Binding-site contacts:
Ligand atom C6 contacts residue SER208 of chain 1.A at 4.0 Å.
Ligand atom C2 contacts residue ASN205 of chain 1.A at 2.4 Å.
Ligand atom O6 contacts residue SER208 of chain 1.A at 2.9 Å.
Ligand atom C8 contacts residue VAL215 of chain 1.A at 3.9 Å (hydrophobic).
Ligand atom C1 contacts residue SER208 of chain 1.A at 3.5 Å.
Ligand atom C4 contacts residue ASN205 of chain 1.A at 4.2 Å.
Ligand atom O5 contacts residue SER208 of chain 1.A at 3.0 Å (h-bond).
Ligand atom C5 contacts residue ASN205 of chain 1.A at 3.6 Å.
Ligand atom C6 contacts residue LEU210 of chain 1.A at 4.5 Å (hydrophobic).
Ligand atom C7 contacts residue ALA214 of chain 1.A at 4.2 Å (hydrophobic).
Ligand atom C7 contacts residue ASN205 of chain 1.A at 3.4 Å.
Ligand atom O5 contacts residue LEU212 of chain 1.A at 4.0 Å.
Ligand atom O6 contacts residue LEU212 of chain 1.A at 4.2 Å.
Ligand atom O6 contacts residue LEU210 of chain 1.A at 3.3 Å.
Ligand atom C8 contacts residue ALA214 of chain 1.A at 4.0 Å (hydrophobic).
Ligand atom O5 contacts residue ASN205 of chain 1.A at 2.3 Å (h-bond).
Ligand atom C8 contacts residue GLN217 of chain 1.A at 3.8 Å.
Ligand atom N2 contacts residue GLN217 of chain 1.A at 4.0 Å.
Ligand atom C7 contacts residue GLN217 of chain 1.A at 3.5 Å.
Ligand atom C2 contacts residue GLN217 of chain 1.A at 4.5 Å.
Ligand atom O7 contacts residue ASN205 of chain 1.A at 3.5 Å (h-bond).
Ligand atom C3 contacts residue GLN217 of chain 1.A at 4.3 Å.
Ligand atom O3 contacts residue GLN217 of chain 1.A at 3.1 Å (h-bond).
Ligand atom N2 contacts residue ASN205 of chain 1.A at 2.9 Å (h-bond).
Ligand atom C1 contacts residue ASN205 of chain 1.A at 1.4 Å.
Ligand atom C5 contacts residue SER208 of chain 1.A at 3.8 Å.
Ligand atom O7 contacts residue VAL215 of chain 1.A at 2.9 Å (h-bond).
Ligand atom O7 contacts residue ALA214 of chain 1.A at 3.5 Å.
Ligand atom C3 contacts residue ASN205 of chain 1.A at 3.8 Å.
Ligand atom O7 contacts residue GLN217 of chain 1.A at 3.4 Å (h-bond).
Ligand atom C7 contacts residue VAL215 of chain 1.A at 4.0 Å (hydrophobic).

Sequence of chain 1.A:
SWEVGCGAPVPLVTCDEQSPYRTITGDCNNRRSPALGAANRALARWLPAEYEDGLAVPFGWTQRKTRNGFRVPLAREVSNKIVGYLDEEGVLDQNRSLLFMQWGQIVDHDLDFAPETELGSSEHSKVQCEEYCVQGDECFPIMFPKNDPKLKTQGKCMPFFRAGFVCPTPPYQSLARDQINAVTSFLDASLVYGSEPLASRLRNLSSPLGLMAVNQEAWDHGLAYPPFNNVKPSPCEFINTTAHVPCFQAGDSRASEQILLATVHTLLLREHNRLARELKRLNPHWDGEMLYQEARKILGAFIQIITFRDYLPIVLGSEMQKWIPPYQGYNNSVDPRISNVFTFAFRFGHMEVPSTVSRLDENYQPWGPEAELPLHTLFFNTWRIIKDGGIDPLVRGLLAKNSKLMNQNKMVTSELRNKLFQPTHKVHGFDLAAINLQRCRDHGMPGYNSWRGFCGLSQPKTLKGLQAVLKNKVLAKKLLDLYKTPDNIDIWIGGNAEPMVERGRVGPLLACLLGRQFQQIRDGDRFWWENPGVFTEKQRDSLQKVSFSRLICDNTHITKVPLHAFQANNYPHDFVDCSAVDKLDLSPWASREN

This protein binds this small molecule.
Small molecule (SMILES): CC(=O)N[C@@H]1[C@@H](O)[C@H](O)[C@@H](CO)O[C@H]1O